This small molecule binds to this protein.
Small molecule (SMILES): OC[C@H]1O[C@H]2C=C[C@H]3O[C@H]4[C@H](O)[C@H]5OCC=CC[C@@H]5O[C@@H]4C[C@@H]3O[C@@H]2C/C=C\[C@@H]1O

Binding-site contacts:
Ligand atom CAN contacts residue GLN88 of chain 1.B at 3.9 Å.
Ligand atom CAW contacts residue ASP97 of chain 1.A at 3.5 Å.
Ligand atom OAS contacts residue GLN88 of chain 1.B at 3.2 Å (h-bond).
Ligand atom OAC contacts residue ARG45 of chain 1.B at 2.6 Å (salt-bridge).
Ligand atom OAA contacts residue ASN57 of chain 1.A at 3.6 Å.
Ligand atom CAE contacts residue TRP104 of chain 1.A at 3.6 Å (hydrophobic).
Ligand atom CAF contacts residue PRO95 of chain 1.B at 3.2 Å (hydrophobic).
Ligand atom CAF contacts residue ASN93 of chain 1.B at 3.8 Å.
Ligand atom OAP contacts residue ASN57 of chain 1.A at 3.0 Å (h-bond).
Ligand atom CAJ contacts residue ASP97 of chain 1.A at 3.7 Å.
Ligand atom OAS contacts residue TRP46 of chain 1.A at 3.4 Å.
Ligand atom CAM contacts residue PRO95 of chain 1.B at 3.5 Å (hydrophobic).
Ligand atom OAC contacts residue ASP97 of chain 1.A at 2.6 Å (salt-bridge).
Ligand atom OAO contacts residue ARG45 of chain 1.B at 3.6 Å (salt-bridge).
Ligand atom CAG contacts residue TRP90 of chain 1.B at 3.5 Å (hydrophobic).
Ligand atom CAM contacts residue ASN93 of chain 1.B at 3.4 Å.
Ligand atom CAW contacts residue HIS34 of chain 1.A at 3.7 Å.
Ligand atom CAL contacts residue GLN88 of chain 1.B at 3.8 Å.
Ligand atom CAD contacts residue TYR35 of chain 1.B at 3.6 Å (hydrophobic).
Ligand atom CAM contacts residue TRP46 of chain 1.A at 3.7 Å (hydrophobic).
Ligand atom CAY contacts residue ASN57 of chain 1.A at 3.8 Å.
Ligand atom CAD contacts residue TRP104 of chain 1.A at 3.5 Å (hydrophobic).
Ligand atom CAY contacts residue PRO95 of chain 1.B at 3.9 Å (hydrophobic).
Ligand atom CAG contacts residue ASN93 of chain 1.B at 3.7 Å.
Ligand atom CAL contacts residue TYR35 of chain 1.B at 3.4 Å (hydrophobic).
Ligand atom CBC contacts residue TYR35 of chain 1.B at 3.5 Å (hydrophobic).
Ligand atom CAL contacts residue ILE36 of chain 1.A at 3.9 Å (hydrophobic).
Ligand atom CBA contacts residue TRP46 of chain 1.A at 3.8 Å (hydrophobic).
Ligand atom OAR contacts residue PRO95 of chain 1.B at 3.1 Å.
Ligand atom CAN contacts residue PRO95 of chain 1.B at 3.6 Å (hydrophobic).
Ligand atom CAE contacts residue ILE36 of chain 1.A at 3.4 Å (hydrophobic).
Ligand atom CAY contacts residue TRP46 of chain 1.A at 3.8 Å (hydrophobic).
Ligand atom CAU contacts residue ASN57 of chain 1.A at 3.7 Å.
Ligand atom OAO contacts residue ASP97 of chain 1.A at 3.2 Å.
Ligand atom CAE contacts residue TYR35 of chain 1.B at 3.3 Å (hydrophobic).
Ligand atom CBC contacts residue ARG45 of chain 1.B at 3.3 Å.
Ligand atom OAO contacts residue HIS34 of chain 1.A at 3.6 Å.
Ligand atom CBB contacts residue TRP46 of chain 1.A at 3.6 Å (hydrophobic).
Ligand atom CAG contacts residue SER92 of chain 1.B at 3.8 Å.
Ligand atom CAW contacts residue ARG45 of chain 1.B at 3.5 Å.

Sequence of chain 1.A:
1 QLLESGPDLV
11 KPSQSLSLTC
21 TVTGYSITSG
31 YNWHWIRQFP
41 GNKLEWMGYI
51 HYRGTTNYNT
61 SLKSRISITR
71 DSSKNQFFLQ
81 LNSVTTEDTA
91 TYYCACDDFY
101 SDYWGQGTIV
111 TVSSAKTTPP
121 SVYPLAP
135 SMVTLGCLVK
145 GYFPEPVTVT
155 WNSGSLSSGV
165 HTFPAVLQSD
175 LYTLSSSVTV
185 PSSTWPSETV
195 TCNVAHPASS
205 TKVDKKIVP

Sequence of chain 1.B:
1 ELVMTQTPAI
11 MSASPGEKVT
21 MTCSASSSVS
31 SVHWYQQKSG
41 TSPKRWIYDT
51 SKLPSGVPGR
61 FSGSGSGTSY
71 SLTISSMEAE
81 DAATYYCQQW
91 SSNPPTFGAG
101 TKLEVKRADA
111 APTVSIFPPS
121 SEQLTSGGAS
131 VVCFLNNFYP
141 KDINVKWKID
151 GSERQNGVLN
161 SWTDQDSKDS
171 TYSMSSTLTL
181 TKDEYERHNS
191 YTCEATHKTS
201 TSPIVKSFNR